This protein binds this small molecule.
Small molecule (SMILES): CC(=O)N[C@@H]1[C@@H](O)[C@H](O)[C@@H](CO)O[C@H]1O

Sequence of chain 1.H:
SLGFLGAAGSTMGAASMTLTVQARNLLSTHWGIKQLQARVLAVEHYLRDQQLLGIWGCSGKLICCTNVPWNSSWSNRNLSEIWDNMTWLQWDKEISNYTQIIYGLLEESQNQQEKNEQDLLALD

Binding-site contacts:
Ligand atom C8 contacts residue SER118 of chain 1.H at 3.7 Å.
Ligand atom O7 contacts residue ASN119 of chain 1.H at 3.3 Å (h-bond).
Ligand atom O7 contacts residue TYR120 of chain 1.H at 3.6 Å (h-bond).
Ligand atom C7 contacts residue ASN119 of chain 1.H at 3.2 Å.
Ligand atom C1 contacts residue ASN119 of chain 1.H at 1.5 Å.
Ligand atom O7 contacts residue GLU116 of chain 1.H at 4.4 Å.
Ligand atom O5 contacts residue ASN119 of chain 1.H at 2.5 Å (h-bond).
Ligand atom C8 contacts residue GLU116 of chain 1.H at 3.0 Å.
Ligand atom C8 contacts residue ASN119 of chain 1.H at 3.9 Å.
Ligand atom C2 contacts residue ASN119 of chain 1.H at 2.5 Å.
Ligand atom C8 contacts residue ILE117 of chain 1.H at 4.2 Å (hydrophobic).
Ligand atom C7 contacts residue GLU116 of chain 1.H at 4.2 Å.
Ligand atom C8 contacts residue TYR120 of chain 1.H at 4.4 Å (hydrophobic).
Ligand atom N2 contacts residue ASN119 of chain 1.H at 2.9 Å (h-bond).
Ligand atom C4 contacts residue ASN119 of chain 1.H at 4.4 Å.
Ligand atom C5 contacts residue ASN119 of chain 1.H at 3.8 Å.
Ligand atom C8 contacts residue LYS115 of chain 1.H at 3.3 Å.
Ligand atom C3 contacts residue ASN119 of chain 1.H at 3.9 Å.